Binding-site contacts:
Ligand atom C3' contacts residue THR241 of chain 1.F at 3.5 Å.
Ligand atom O2' contacts residue HIS239 of chain 1.F at 3.1 Å (h-bond).
Ligand atom N3 contacts residue LYS198 of chain 1.F at 2.8 Å (salt-bridge).
Ligand atom N1 contacts residue TYR185 of chain 1.F at 3.6 Å.
Ligand atom O1B contacts residue GLU331 of chain 1.F at 2.6 Å (salt-bridge).
Ligand atom O2' contacts residue THR241 of chain 1.F at 3.6 Å.
Ligand atom O3' contacts residue THR241 of chain 1.F at 2.1 Å (h-bond).
Ligand atom C3B contacts residue ASN242 of chain 1.F at 3.4 Å.
Ligand atom C8 contacts residue LYS150 of chain 1.F at 3.1 Å.
Ligand atom C6 contacts residue GLN183 of chain 1.F at 3.8 Å.
Ligand atom N6 contacts residue ILE148 of chain 1.F at 3.8 Å.
Ligand atom N7 contacts residue LYS150 of chain 1.F at 2.8 Å (salt-bridge).
Ligand atom C5 contacts residue GLN183 of chain 1.F at 3.7 Å.
Ligand atom C2 contacts residue LEU186 of chain 1.F at 3.5 Å (hydrophobic).
Ligand atom N7 contacts residue GLN183 of chain 1.F at 3.1 Å (h-bond).
Ligand atom C4' contacts residue ASN242 of chain 1.F at 3.6 Å.
Ligand atom PG contacts residue ASP318 of chain 1.F at 3.7 Å.
Ligand atom N7 contacts residue ILE148 of chain 1.F at 3.8 Å.
Ligand atom O1A contacts residue GLU331 of chain 1.F at 3.3 Å.
Ligand atom O1B contacts residue LYS74 of chain 1.F at 3.5 Å (salt-bridge).
Ligand atom O1B contacts residue MG1 of chain 1.V at 2.3 Å.
Ligand atom O2G contacts residue ASP318 of chain 1.F at 2.4 Å (salt-bridge).
Ligand atom O2A contacts residue LYS150 of chain 1.F at 3.0 Å (salt-bridge).
Ligand atom PB contacts residue MG1 of chain 1.V at 3.6 Å.
Ligand atom O3G contacts residue ASP318 of chain 1.F at 3.8 Å.
Ligand atom O3G contacts residue ASN333 of chain 1.F at 2.6 Å (h-bond).
Ligand atom N6 contacts residue LYS184 of chain 1.F at 2.5 Å (salt-bridge).
Ligand atom C2 contacts residue LYS198 of chain 1.F at 3.2 Å.
Ligand atom O2G contacts residue ARG222 of chain 1.F at 3.5 Å (salt-bridge).
Ligand atom O2' contacts residue LYS198 of chain 1.F at 3.2 Å.
Ligand atom O3G contacts residue GLU331 of chain 1.F at 2.1 Å (salt-bridge).
Ligand atom PG contacts residue GLU331 of chain 1.F at 3.6 Å.
Ligand atom C6 contacts residue LYS184 of chain 1.F at 3.6 Å.
Ligand atom C8 contacts residue ILE148 of chain 1.F at 3.7 Å (hydrophobic).
Ligand atom O2A contacts residue LYS74 of chain 1.F at 3.6 Å.
Ligand atom N6 contacts residue GLN183 of chain 1.F at 3.0 Å (h-bond).
Ligand atom N1 contacts residue LEU186 of chain 1.F at 2.9 Å (h-bond).
Ligand atom O3G contacts residue MG1 of chain 1.V at 2.5 Å.
Ligand atom C5' contacts residue ASN242 of chain 1.F at 3.8 Å.
Ligand atom N6 contacts residue TYR185 of chain 1.F at 3.7 Å.

Sequence of chain 1.F:
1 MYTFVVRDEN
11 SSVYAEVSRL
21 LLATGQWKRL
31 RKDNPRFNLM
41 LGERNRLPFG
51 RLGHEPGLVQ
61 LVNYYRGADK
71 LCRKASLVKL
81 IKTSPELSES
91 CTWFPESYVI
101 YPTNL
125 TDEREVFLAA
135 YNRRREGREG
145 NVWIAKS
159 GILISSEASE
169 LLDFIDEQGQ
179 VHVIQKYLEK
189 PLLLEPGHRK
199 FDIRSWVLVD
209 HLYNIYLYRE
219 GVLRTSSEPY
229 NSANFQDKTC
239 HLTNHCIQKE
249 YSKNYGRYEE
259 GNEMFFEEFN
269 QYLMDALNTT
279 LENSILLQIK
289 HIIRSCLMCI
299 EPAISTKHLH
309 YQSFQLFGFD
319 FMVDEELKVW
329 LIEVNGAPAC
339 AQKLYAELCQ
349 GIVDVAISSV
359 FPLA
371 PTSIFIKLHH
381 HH

A protein and the small-molecule ligand that binds it are described below.
Small molecule (SMILES): Nc1ncnc2c1ncn2[C@@H]1O[C@H](CO[P](=O)(O)O[P](=O)(O)CP(=O)(O)O)[C@@H](O)[C@H]1O